Binding-site contacts:
Ligand atom NAE contacts residue GLY310 of chain 1.A at 4.1 Å.
Ligand atom CAA contacts residue ASP170 of chain 1.A at 3.5 Å.
Ligand atom CAB contacts residue THR312 of chain 1.A at 4.2 Å.
Ligand atom CAC contacts residue GLY310 of chain 1.A at 4.2 Å.
Ligand atom CAD contacts residue THR312 of chain 1.A at 4.0 Å.
Ligand atom CAB contacts residue ASP170 of chain 1.A at 3.7 Å.
Ligand atom CAD contacts residue THR311 of chain 1.A at 4.4 Å.
Ligand atom CAQ contacts residue ASP104 of chain 1.A at 3.9 Å.
Ligand atom CAM contacts residue LEU313 of chain 1.A at 4.2 Å (hydrophobic).
Ligand atom OAG contacts residue THR311 of chain 1.A at 3.5 Å.
Ligand atom CAF contacts residue ASP170 of chain 1.A at 3.2 Å.
Ligand atom NAI contacts residue TW01 of chain 1.D at 3.7 Å.
Ligand atom CAP contacts residue LEU313 of chain 1.A at 4.2 Å (hydrophobic).
Ligand atom NAE contacts residue ASP170 of chain 1.A at 4.3 Å.
Ligand atom CAR contacts residue THR312 of chain 1.A at 4.5 Å.
Ligand atom OAG contacts residue GLY310 of chain 1.A at 4.1 Å.
Ligand atom CAL contacts residue THR312 of chain 1.A at 3.8 Å.
Ligand atom CAC contacts residue THR311 of chain 1.A at 4.5 Å.
Ligand atom CAP contacts residue PHE369 of chain 1.A at 4.3 Å (hydrophobic).
Ligand atom CAP contacts residue PHE380 of chain 1.A at 3.3 Å (hydrophobic).
Ligand atom NAI contacts residue ASP170 of chain 1.A at 4.0 Å.
Ligand atom NAH contacts residue THR312 of chain 1.A at 4.3 Å.
Ligand atom NAJ contacts residue TW01 of chain 1.D at 4.2 Å.
Ligand atom CAQ contacts residue PHE380 of chain 1.A at 4.5 Å (hydrophobic).
Ligand atom CAR contacts residue ASP104 of chain 1.A at 4.1 Å.
Ligand atom OAG contacts residue THR312 of chain 1.A at 3.0 Å (h-bond).
Ligand atom CAR contacts residue LEU313 of chain 1.A at 4.3 Å (hydrophobic).
Ligand atom CAD contacts residue GLY310 of chain 1.A at 3.2 Å.
Ligand atom OAG contacts residue TW01 of chain 1.D at 4.5 Å.
Ligand atom CAO contacts residue LEU313 of chain 1.A at 4.1 Å (hydrophobic).
Ligand atom NAJ contacts residue TYR315 of chain 1.A at 4.2 Å.
Ligand atom CAO contacts residue PHE380 of chain 1.A at 3.2 Å (hydrophobic).
Ligand atom NAN contacts residue LEU313 of chain 1.A at 4.1 Å.
Ligand atom CAC contacts residue THR312 of chain 1.A at 3.2 Å.
Ligand atom CAQ contacts residue PHE369 of chain 1.A at 3.9 Å (hydrophobic).
Ligand atom NAN contacts residue PHE380 of chain 1.A at 4.2 Å.
Ligand atom CAQ contacts residue LEU313 of chain 1.A at 4.2 Å (hydrophobic).

Sequence of chain 1.A:
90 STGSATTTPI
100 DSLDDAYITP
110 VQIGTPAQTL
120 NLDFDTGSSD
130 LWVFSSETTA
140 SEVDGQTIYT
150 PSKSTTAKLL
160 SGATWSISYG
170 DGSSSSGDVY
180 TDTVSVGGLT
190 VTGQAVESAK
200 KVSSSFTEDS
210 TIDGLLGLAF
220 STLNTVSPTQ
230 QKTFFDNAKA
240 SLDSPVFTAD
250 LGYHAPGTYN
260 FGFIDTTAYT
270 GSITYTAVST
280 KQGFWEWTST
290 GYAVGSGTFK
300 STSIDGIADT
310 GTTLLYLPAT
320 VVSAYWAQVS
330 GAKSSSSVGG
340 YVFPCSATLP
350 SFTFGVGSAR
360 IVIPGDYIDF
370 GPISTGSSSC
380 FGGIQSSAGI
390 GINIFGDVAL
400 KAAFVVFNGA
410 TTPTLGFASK

This small molecule binds to this protein.
Small molecule (SMILES): O[C@H]1CNCC[C@@H]1n1cc(-c2ccccn2)nn1